Binding-site contacts:
Ligand atom C8 contacts residue ASN38 of chain 1.B at 4.4 Å.
Ligand atom O5 contacts residue ASN38 of chain 1.B at 2.3 Å (h-bond).
Ligand atom C2 contacts residue ASN38 of chain 1.B at 2.5 Å.
Ligand atom C1 contacts residue ASN38 of chain 1.B at 1.4 Å.
Ligand atom C8 contacts residue PHE43 of chain 1.B at 4.1 Å (hydrophobic).
Ligand atom N2 contacts residue ASN38 of chain 1.B at 2.9 Å (h-bond).
Ligand atom O7 contacts residue ASN38 of chain 1.B at 4.4 Å.
Ligand atom C7 contacts residue ASN38 of chain 1.B at 3.9 Å.
Ligand atom C8 contacts residue GLU47 of chain 1.B at 3.4 Å.
Ligand atom C5 contacts residue ASN38 of chain 1.B at 3.6 Å.
Ligand atom C3 contacts residue ASN38 of chain 1.B at 3.8 Å.
Ligand atom C4 contacts residue ASN38 of chain 1.B at 4.2 Å.

A small-molecule ligand and the protein it binds are described below.
Small molecule (SMILES): CC(=O)N[C@@H]1[C@@H](O)[C@H](O)[C@@H](CO)O[C@H]1O

Sequence of chain 1.B:
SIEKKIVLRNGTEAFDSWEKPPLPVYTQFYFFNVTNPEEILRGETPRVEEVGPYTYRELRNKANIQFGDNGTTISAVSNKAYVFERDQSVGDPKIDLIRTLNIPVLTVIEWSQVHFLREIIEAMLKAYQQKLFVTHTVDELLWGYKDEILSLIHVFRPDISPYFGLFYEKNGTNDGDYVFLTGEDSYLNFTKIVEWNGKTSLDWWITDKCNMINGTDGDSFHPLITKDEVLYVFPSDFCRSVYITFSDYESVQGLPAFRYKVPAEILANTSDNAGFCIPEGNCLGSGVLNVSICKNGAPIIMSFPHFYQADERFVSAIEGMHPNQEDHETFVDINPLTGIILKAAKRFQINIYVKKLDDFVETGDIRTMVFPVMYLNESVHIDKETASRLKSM